Binding-site contacts:
Ligand atom C6 contacts residue GLY235 of chain 1.A at 3.8 Å.
Ligand atom O5 contacts residue ASN164 of chain 1.A at 2.4 Å (h-bond).
Ligand atom O5 contacts residue ALA161 of chain 1.A at 4.3 Å.
Ligand atom C2 contacts residue ASN164 of chain 1.A at 2.3 Å.
Ligand atom C7 contacts residue ASN164 of chain 1.A at 4.2 Å.
Ligand atom O6 contacts residue ALA161 of chain 1.A at 3.7 Å.
Ligand atom O3 contacts residue ASN164 of chain 1.A at 3.9 Å.
Ligand atom C3 contacts residue ASN164 of chain 1.A at 3.6 Å.
Ligand atom O6 contacts residue ARG160 of chain 1.A at 4.3 Å.
Ligand atom C1 contacts residue ASN164 of chain 1.A at 1.4 Å.
Ligand atom N2 contacts residue ASN164 of chain 1.A at 3.0 Å (h-bond).
Ligand atom C5 contacts residue ASN164 of chain 1.A at 3.6 Å.
Ligand atom C4 contacts residue ASN164 of chain 1.A at 3.9 Å.
Ligand atom C4 contacts residue GLY235 of chain 1.A at 4.4 Å.
Ligand atom O4 contacts residue GLY235 of chain 1.A at 3.3 Å (h-bond).
Ligand atom C6 contacts residue ARG160 of chain 1.A at 3.8 Å.

Sequence of chain 1.A:
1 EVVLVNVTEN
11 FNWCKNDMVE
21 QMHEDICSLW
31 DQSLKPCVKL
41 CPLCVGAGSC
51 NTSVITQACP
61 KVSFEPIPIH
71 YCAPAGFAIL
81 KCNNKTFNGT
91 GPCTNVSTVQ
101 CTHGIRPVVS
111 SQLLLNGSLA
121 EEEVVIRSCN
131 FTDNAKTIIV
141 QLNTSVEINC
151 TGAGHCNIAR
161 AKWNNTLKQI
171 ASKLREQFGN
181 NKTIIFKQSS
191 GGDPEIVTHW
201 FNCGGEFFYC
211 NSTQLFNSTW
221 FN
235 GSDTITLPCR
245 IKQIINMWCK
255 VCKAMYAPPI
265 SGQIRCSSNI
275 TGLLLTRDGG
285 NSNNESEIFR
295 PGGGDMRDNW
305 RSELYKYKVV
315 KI

This small molecule binds to this protein.
Small molecule (SMILES): CC(=O)N[C@@H]1[C@@H](O)[C@H](O)[C@@H](CO)O[C@H]1O